Sequence of chain 1.A:
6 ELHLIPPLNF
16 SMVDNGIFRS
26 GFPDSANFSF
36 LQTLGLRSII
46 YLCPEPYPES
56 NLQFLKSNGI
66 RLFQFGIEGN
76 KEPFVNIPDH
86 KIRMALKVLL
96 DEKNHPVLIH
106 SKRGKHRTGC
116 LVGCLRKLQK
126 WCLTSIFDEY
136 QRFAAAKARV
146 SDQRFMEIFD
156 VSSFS

Binding-site contacts:
Ligand atom O95 contacts residue ARG112 of chain 1.A at 2.8 Å (salt-bridge).
Ligand atom PB5 contacts residue LYS110 of chain 1.A at 3.8 Å.
Ligand atom O43 contacts residue LYS76 of chain 1.A at 3.8 Å.
Ligand atom O95 contacts residue SER106 of chain 1.A at 2.9 Å (h-bond).
Ligand atom PA1 contacts residue LYS142 of chain 1.A at 3.4 Å.
Ligand atom O85 contacts residue LYS110 of chain 1.A at 3.3 Å (salt-bridge).
Ligand atom O75 contacts residue SER106 of chain 1.A at 2.9 Å (h-bond).
Ligand atom O16 contacts residue ARG108 of chain 1.A at 3.6 Å.
Ligand atom PA2 contacts residue LYS142 of chain 1.A at 3.7 Å.
Ligand atom O46 contacts residue HIS111 of chain 1.A at 3.8 Å.
Ligand atom O46 contacts residue LYS110 of chain 1.A at 3.5 Å.
Ligand atom O34 contacts residue ARG112 of chain 1.A at 3.4 Å (salt-bridge).
Ligand atom O24 contacts residue GLY74 of chain 1.A at 3.6 Å.
Ligand atom O85 contacts residue HIS111 of chain 1.A at 3.1 Å (h-bond).
Ligand atom PA6 contacts residue ARG108 of chain 1.A at 3.6 Å.
Ligand atom O41 contacts residue ARG108 of chain 1.A at 3.3 Å (salt-bridge).
Ligand atom O42 contacts residue LYS76 of chain 1.A at 3.1 Å.
Ligand atom F55 contacts residue ARG112 of chain 1.A at 3.7 Å.
Ligand atom PA4 contacts residue ARG112 of chain 1.A at 3.7 Å.
Ligand atom PB5 contacts residue SER106 of chain 1.A at 3.4 Å.
Ligand atom PB5 contacts residue HIS111 of chain 1.A at 3.7 Å.
Ligand atom O95 contacts residue HIS111 of chain 1.A at 3.2 Å (h-bond).
Ligand atom PB5 contacts residue GLY109 of chain 1.A at 3.8 Å.
Ligand atom F55 contacts residue HIS111 of chain 1.A at 3.6 Å.
Ligand atom O75 contacts residue ARG108 of chain 1.A at 2.8 Å (salt-bridge).
Ligand atom O75 contacts residue LYS107 of chain 1.A at 2.8 Å (salt-bridge).
Ligand atom O35 contacts residue LYS107 of chain 1.A at 3.1 Å.
Ligand atom O46 contacts residue ARG108 of chain 1.A at 3.1 Å.
Ligand atom O35 contacts residue ARG108 of chain 1.A at 3.6 Å.
Ligand atom O22 contacts residue LYS142 of chain 1.A at 2.6 Å (salt-bridge).
Ligand atom O24 contacts residue ARG112 of chain 1.A at 3.2 Å (salt-bridge).
Ligand atom O31 contacts residue LYS142 of chain 1.A at 2.7 Å (salt-bridge).
Ligand atom O75 contacts residue GLY109 of chain 1.A at 3.1 Å (h-bond).
Ligand atom O12 contacts residue LYS142 of chain 1.A at 3.9 Å.
Ligand atom O11 contacts residue LYS142 of chain 1.A at 2.8 Å (salt-bridge).
Ligand atom F65 contacts residue ARG112 of chain 1.A at 3.0 Å.
Ligand atom O26 contacts residue HIS111 of chain 1.A at 2.8 Å (h-bond).
Ligand atom O34 contacts residue LYS107 of chain 1.A at 2.9 Å (salt-bridge).
Ligand atom O36 contacts residue ARG108 of chain 1.A at 3.6 Å.
Ligand atom O26 contacts residue LYS142 of chain 1.A at 3.0 Å (salt-bridge).

A protein and the small-molecule ligand that binds it are described below.
Small molecule (SMILES): O=C(NC1[C@@H](OP(=O)(O)O)[C@H](OP(=O)(O)O)C(OP(=O)(O)O)[C@H](OP(=O)(O)O)[C@H]1OP(=O)(O)O)C(F)(F)P(=O)(O)O